A small-molecule ligand and the protein it binds are described below.
Small molecule (SMILES): CC(C)C[C@H](NC(=O)[C@@H](N)Cc1ccc(O)cc1)C(=O)N[C@@H](CCC(=O)O)C(=O)N1CCC[C@H]1C(=O)NCC(=O)N1CCC[C@H]1C(=O)N[C@H](C(=O)N[C@H](C(=O)N[C@@H](C)C(=O)O)[C@@H](C)O)C(C)C

Sequence of chain 1.A:
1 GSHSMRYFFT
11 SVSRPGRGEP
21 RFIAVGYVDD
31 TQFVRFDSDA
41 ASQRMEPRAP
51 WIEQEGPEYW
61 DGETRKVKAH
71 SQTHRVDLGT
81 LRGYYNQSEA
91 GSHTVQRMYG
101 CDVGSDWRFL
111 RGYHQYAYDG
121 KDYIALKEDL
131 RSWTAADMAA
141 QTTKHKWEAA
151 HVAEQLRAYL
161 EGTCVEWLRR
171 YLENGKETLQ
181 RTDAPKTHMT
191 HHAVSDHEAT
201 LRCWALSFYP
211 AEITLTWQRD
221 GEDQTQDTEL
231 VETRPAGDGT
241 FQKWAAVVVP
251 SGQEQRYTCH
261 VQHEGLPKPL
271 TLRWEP

Binding-site contacts:
Ligand atom O contacts residue GOL1 of chain 1.E at 3.0 Å (h-bond).
Ligand atom N contacts residue TYR7 of chain 1.A at 2.6 Å (h-bond).
Ligand atom CB contacts residue TRP167 of chain 1.A at 3.4 Å (hydrophobic).
Ligand atom C contacts residue ASP77 of chain 1.A at 3.5 Å.
Ligand atom CG contacts residue HIS70 of chain 1.A at 3.2 Å.
Ligand atom CD1 contacts residue GLU63 of chain 1.A at 3.4 Å.
Ligand atom CE1 contacts residue LYS66 of chain 1.A at 3.5 Å.
Ligand atom CG contacts residue TYR99 of chain 1.A at 3.4 Å (hydrophobic).
Ligand atom CD1 contacts residue TRP167 of chain 1.A at 3.3 Å (hydrophobic).
Ligand atom CZ contacts residue LYS66 of chain 1.A at 3.5 Å.
Ligand atom CA contacts residue TYR7 of chain 1.A at 3.4 Å (hydrophobic).
Ligand atom OE2 contacts residue GOL1 of chain 1.E at 2.8 Å (h-bond).
Ligand atom CA contacts residue GOL1 of chain 1.E at 3.1 Å.
Ligand atom CD2 contacts residue TYR99 of chain 1.A at 3.5 Å (hydrophobic).
Ligand atom CD1 contacts residue VAL67 of chain 1.A at 3.3 Å (hydrophobic).
Ligand atom O contacts residue LYS146 of chain 1.A at 3.1 Å.
Ligand atom CD2 contacts residue THR163 of chain 1.A at 3.3 Å.
Ligand atom O contacts residue LYS66 of chain 1.A at 3.5 Å.
Ligand atom OG1 contacts residue LYS146 of chain 1.A at 2.9 Å (salt-bridge).
Ligand atom CE2 contacts residue THR163 of chain 1.A at 3.4 Å.
Ligand atom O contacts residue HIS70 of chain 1.A at 3.4 Å.
Ligand atom O contacts residue LYS146 of chain 1.A at 3.5 Å (salt-bridge).
Ligand atom O contacts residue TRP147 of chain 1.A at 2.8 Å (h-bond).
Ligand atom CA contacts residue GLU63 of chain 1.A at 3.5 Å.
Ligand atom CB contacts residue GOL1 of chain 1.E at 3.5 Å.
Ligand atom CA contacts residue TYR159 of chain 1.A at 3.5 Å (hydrophobic).
Ligand atom OXT contacts residue THR143 of chain 1.A at 2.7 Å (h-bond).
Ligand atom O contacts residue THR73 of chain 1.A at 3.0 Å (h-bond).
Ligand atom CG contacts residue TRP167 of chain 1.A at 3.5 Å (hydrophobic).
Ligand atom CB contacts residue ASP77 of chain 1.A at 3.5 Å.
Ligand atom CE1 contacts residue TRP167 of chain 1.A at 3.5 Å (hydrophobic).
Ligand atom CG contacts residue GLU63 of chain 1.A at 3.3 Å.
Ligand atom N contacts residue ASP77 of chain 1.A at 2.7 Å (salt-bridge).
Ligand atom CA contacts residue ASP77 of chain 1.A at 3.4 Å.
Ligand atom N contacts residue TYR171 of chain 1.A at 2.8 Å (h-bond).
Ligand atom N contacts residue GOL1 of chain 1.E at 3.2 Å.
Ligand atom N contacts residue GLU63 of chain 1.A at 2.8 Å (salt-bridge).
Ligand atom O contacts residue LYS66 of chain 1.A at 3.0 Å (salt-bridge).
Ligand atom N contacts residue TYR99 of chain 1.A at 2.9 Å (h-bond).
Ligand atom O contacts residue TYR159 of chain 1.A at 2.7 Å (h-bond).